A protein and the small-molecule ligand that binds it are described below.
Small molecule (SMILES): Nc1ncnc2[nH]cnc12

Sequence of chain 6.A:
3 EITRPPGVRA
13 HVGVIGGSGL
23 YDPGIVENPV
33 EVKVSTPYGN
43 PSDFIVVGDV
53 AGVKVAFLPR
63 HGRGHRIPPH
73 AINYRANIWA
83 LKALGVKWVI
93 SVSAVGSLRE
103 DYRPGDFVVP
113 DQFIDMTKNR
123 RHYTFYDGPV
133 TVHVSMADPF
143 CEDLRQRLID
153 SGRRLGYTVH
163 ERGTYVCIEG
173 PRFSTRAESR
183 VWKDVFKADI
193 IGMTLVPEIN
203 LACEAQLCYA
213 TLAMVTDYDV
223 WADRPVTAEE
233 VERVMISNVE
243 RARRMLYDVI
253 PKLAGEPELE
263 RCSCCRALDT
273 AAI

Binding-site contacts:
Ligand atom C4 contacts residue ILE193 of chain 6.A at 3.6 Å (hydrophobic).
Ligand atom C5 contacts residue GLY98 of chain 6.A at 3.4 Å.
Ligand atom C8 contacts residue VAL233 of chain 6.A at 3.9 Å (hydrophobic).
Ligand atom N3 contacts residue ILE193 of chain 6.A at 3.7 Å.
Ligand atom N1 contacts residue PHE175 of chain 6.A at 3.5 Å.
Ligand atom N7 contacts residue THR218 of chain 6.A at 3.6 Å.
Ligand atom C2 contacts residue ILE193 of chain 6.A at 3.8 Å (hydrophobic).
Ligand atom C8 contacts residue GLY98 of chain 6.A at 3.5 Å.
Ligand atom C8 contacts residue ASP219 of chain 6.A at 3.5 Å.
Ligand atom C8 contacts residue THR218 of chain 6.A at 3.5 Å.
Ligand atom C5 contacts residue ASP219 of chain 6.A at 3.7 Å.
Ligand atom C6 contacts residue PHE175 of chain 6.A at 3.8 Å (hydrophobic).
Ligand atom C2 contacts residue MET195 of chain 6.A at 3.7 Å (hydrophobic).
Ligand atom C5 contacts residue ILE193 of chain 6.A at 3.8 Å (hydrophobic).
Ligand atom C6 contacts residue ILE193 of chain 6.A at 3.8 Å (hydrophobic).
Ligand atom C6 contacts residue ASP221 of chain 6.A at 3.9 Å.
Ligand atom C6 contacts residue GLY98 of chain 6.A at 4.0 Å.
Ligand atom N7 contacts residue GLY98 of chain 6.A at 3.1 Å (h-bond).
Ligand atom N6 contacts residue VAL228 of chain 6.A at 3.8 Å.
Ligand atom C8 contacts residue ALA96 of chain 6.A at 4.0 Å (hydrophobic).
Ligand atom N1 contacts residue ILE193 of chain 6.A at 3.7 Å.
Ligand atom C5 contacts residue PHE175 of chain 6.A at 3.9 Å (hydrophobic).
Ligand atom N7 contacts residue VAL233 of chain 6.A at 3.9 Å.
Ligand atom N9 contacts residue ALA96 of chain 6.A at 3.7 Å.
Ligand atom N9 contacts residue ILE193 of chain 6.A at 4.0 Å.
Ligand atom N3 contacts residue MET195 of chain 6.A at 3.8 Å.
Ligand atom N7 contacts residue ASP219 of chain 6.A at 2.6 Å (salt-bridge).
Ligand atom N9 contacts residue VAL97 of chain 6.A at 3.9 Å.
Ligand atom C8 contacts residue VAL97 of chain 6.A at 3.5 Å (hydrophobic).
Ligand atom N1 contacts residue ASP221 of chain 6.A at 3.8 Å.
Ligand atom N6 contacts residue ASP219 of chain 6.A at 2.7 Å (salt-bridge).
Ligand atom C4 contacts residue GLY98 of chain 6.A at 4.0 Å.
Ligand atom C4 contacts residue PHE175 of chain 6.A at 4.0 Å (hydrophobic).
Ligand atom N6 contacts residue GLY98 of chain 6.A at 3.8 Å.
Ligand atom C2 contacts residue PHE175 of chain 6.A at 3.8 Å (hydrophobic).
Ligand atom N6 contacts residue ILE193 of chain 6.A at 3.9 Å.
Ligand atom N3 contacts residue GLY194 of chain 6.A at 3.5 Å.
Ligand atom N6 contacts residue ASP221 of chain 6.A at 3.0 Å (salt-bridge).
Ligand atom N7 contacts residue VAL97 of chain 6.A at 3.5 Å.
Ligand atom C6 contacts residue ASP219 of chain 6.A at 3.7 Å.